The small molecule below binds the protein below.
Small molecule (SMILES): COc1cccc(-c2ccc3c(c2)C[C@H](O)[C@H]3[C@@H](CCCCC(=N)N)C(=O)O)c1

Binding-site contacts:
Ligand atom C1 contacts residue TRP148 of chain 1.B at 3.2 Å (hydrophobic).
Ligand atom O8 contacts residue SER205 of chain 1.B at 2.1 Å (h-bond).
Ligand atom O9 contacts residue SER205 of chain 1.B at 3.6 Å (h-bond).
Ligand atom N6 contacts residue ASP199 of chain 1.B at 3.1 Å (salt-bridge).
Ligand atom C5 contacts residue ASP199 of chain 1.B at 3.7 Å.
Ligand atom C16 contacts residue TRP148 of chain 1.B at 3.6 Å (hydrophobic).
Ligand atom C1 contacts residue SER205 of chain 1.B at 3.3 Å.
Ligand atom C14 contacts residue TRP50 of chain 1.B at 3.8 Å (hydrophobic).
Ligand atom C37 contacts residue GLY228 of chain 1.B at 3.1 Å.
Ligand atom C16 contacts residue SER205 of chain 1.B at 2.5 Å.
Ligand atom C15 contacts residue SER205 of chain 1.B at 1.2 Å.
Ligand atom O9 contacts residue HIS43 of chain 1.B at 3.4 Å (h-bond).
Ligand atom C10 contacts residue SER205 of chain 1.B at 3.1 Å.
Ligand atom C4 contacts residue TRP148 of chain 1.B at 3.6 Å (hydrophobic).
Ligand atom C2 contacts residue SER205 of chain 1.B at 3.3 Å.
Ligand atom N7 contacts residue GLY230 of chain 1.B at 2.7 Å (h-bond).
Ligand atom N6 contacts residue GLY238 of chain 1.B at 3.6 Å.
Ligand atom C36 contacts residue GLY228 of chain 1.B at 3.8 Å.
Ligand atom C14 contacts residue HIS43 of chain 1.B at 3.8 Å.
Ligand atom O8 contacts residue GLU202 of chain 1.B at 3.7 Å.
Ligand atom C10 contacts residue HIS43 of chain 1.B at 3.7 Å.
Ligand atom C13 contacts residue HIS43 of chain 1.B at 3.8 Å.
Ligand atom C13 contacts residue SER205 of chain 1.B at 3.9 Å.
Ligand atom O8 contacts residue GLY203 of chain 1.B at 3.0 Å (h-bond).
Ligand atom C4 contacts residue GLY228 of chain 1.B at 3.8 Å.
Ligand atom N7 contacts residue GLY228 of chain 1.B at 3.9 Å.
Ligand atom C3 contacts residue VAL225 of chain 1.B at 3.5 Å (hydrophobic).
Ligand atom C53 contacts residue ASN95 of chain 1.B at 3.6 Å.
Ligand atom C36 contacts residue TRP148 of chain 1.B at 3.5 Å (hydrophobic).
Ligand atom N7 contacts residue ALA200 of chain 1.B at 3.5 Å (h-bond).
Ligand atom C1 contacts residue CYS201 of chain 1.B at 3.6 Å (hydrophobic).
Ligand atom N6 contacts residue TRP227 of chain 1.B at 3.8 Å.
Ligand atom O8 contacts residue ASP204 of chain 1.B at 3.6 Å (salt-bridge).
Ligand atom C5 contacts residue GLY230 of chain 1.B at 3.9 Å.
Ligand atom C12 contacts residue TRP148 of chain 1.B at 3.9 Å (hydrophobic).
Ligand atom C6 contacts residue GLY228 of chain 1.B at 3.8 Å.
Ligand atom C2 contacts residue VAL225 of chain 1.B at 3.7 Å (hydrophobic).
Ligand atom C5 contacts residue GLY228 of chain 1.B at 3.8 Å.
Ligand atom C5 contacts residue ALA200 of chain 1.B at 3.7 Å (hydrophobic).
Ligand atom N7 contacts residue ASP199 of chain 1.B at 2.9 Å (salt-bridge).

Sequence of chain 1.B:
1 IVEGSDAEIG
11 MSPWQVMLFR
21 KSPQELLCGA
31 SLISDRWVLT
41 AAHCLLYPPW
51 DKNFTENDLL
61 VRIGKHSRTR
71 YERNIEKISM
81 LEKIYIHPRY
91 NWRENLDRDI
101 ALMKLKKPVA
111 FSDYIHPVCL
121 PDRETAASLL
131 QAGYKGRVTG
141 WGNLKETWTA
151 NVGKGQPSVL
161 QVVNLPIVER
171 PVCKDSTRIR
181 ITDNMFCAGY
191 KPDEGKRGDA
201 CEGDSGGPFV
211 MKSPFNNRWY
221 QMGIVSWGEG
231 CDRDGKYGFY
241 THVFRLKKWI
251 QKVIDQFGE